This protein binds this small molecule.
Small molecule (SMILES): CC(=O)c1nc(NC(=O)[C@H]2CNCCN2)sc1-c1cc(O)cc(O)c1

Sequence of chain 1.A:
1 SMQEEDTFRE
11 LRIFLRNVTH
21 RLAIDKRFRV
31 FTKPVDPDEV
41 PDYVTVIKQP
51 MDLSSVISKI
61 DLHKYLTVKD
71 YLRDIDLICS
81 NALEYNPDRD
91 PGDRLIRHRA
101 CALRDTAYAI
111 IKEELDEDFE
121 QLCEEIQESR

Binding-site contacts:
Ligand atom CAG contacts residue VAL30 of chain 1.A at 3.7 Å (hydrophobic).
Ligand atom NAM contacts residue ASP93 of chain 1.A at 2.7 Å (salt-bridge).
Ligand atom CAV contacts residue TYR85 of chain 1.A at 3.8 Å (hydrophobic).
Ligand atom OAB contacts residue ALA82 of chain 1.A at 4.0 Å.
Ligand atom NAL contacts residue ILE96 of chain 1.A at 4.0 Å.
Ligand atom CAS contacts residue VAL30 of chain 1.A at 3.6 Å (hydrophobic).
Ligand atom CAQ contacts residue ILE96 of chain 1.A at 4.0 Å (hydrophobic).
Ligand atom OAE contacts residue PRO34 of chain 1.A at 4.0 Å.
Ligand atom CAV contacts residue ASN86 of chain 1.A at 3.4 Å.
Ligand atom CAI contacts residue ASP90 of chain 1.A at 3.8 Å.
Ligand atom NAO contacts residue ASN86 of chain 1.A at 2.6 Å (h-bond).
Ligand atom OAE contacts residue VAL35 of chain 1.A at 3.6 Å.
Ligand atom CAA contacts residue VAL30 of chain 1.A at 4.0 Å (hydrophobic).
Ligand atom NAL contacts residue TYR85 of chain 1.A at 3.5 Å.
Ligand atom CA contacts residue ASP93 of chain 1.A at 3.3 Å.
Ligand atom CAJ contacts residue ASP90 of chain 1.A at 3.3 Å.
Ligand atom CAF contacts residue VAL30 of chain 1.A at 4.0 Å (hydrophobic).
Ligand atom OAB contacts residue TYR85 of chain 1.A at 3.9 Å.
Ligand atom CAH contacts residue VAL35 of chain 1.A at 4.0 Å (hydrophobic).
Ligand atom OAB contacts residue ASN86 of chain 1.A at 3.3 Å (h-bond).
Ligand atom CAT contacts residue VAL30 of chain 1.A at 3.7 Å (hydrophobic).
Ligand atom CAQ contacts residue ASN86 of chain 1.A at 4.1 Å.
Ligand atom NAO contacts residue TYR85 of chain 1.A at 3.8 Å.
Ligand atom N contacts residue ASP93 of chain 1.A at 3.7 Å.
Ligand atom C contacts residue ASN86 of chain 1.A at 3.4 Å.
Ligand atom OAE contacts residue VAL30 of chain 1.A at 3.7 Å.
Ligand atom CB contacts residue ASP93 of chain 1.A at 3.4 Å.
Ligand atom CAV contacts residue ILE96 of chain 1.A at 4.1 Å (hydrophobic).
Ligand atom CAW contacts residue TYR85 of chain 1.A at 4.2 Å (hydrophobic).
Ligand atom CAW contacts residue ASN86 of chain 1.A at 4.1 Å.
Ligand atom CAH contacts residue VAL30 of chain 1.A at 4.1 Å (hydrophobic).
Ligand atom OAD contacts residue VAL30 of chain 1.A at 3.4 Å.
Ligand atom CAJ contacts residue ASP93 of chain 1.A at 3.1 Å.
Ligand atom CAI contacts residue ASP93 of chain 1.A at 3.2 Å.
Ligand atom CB contacts residue ASN86 of chain 1.A at 3.8 Å.
Ligand atom NAL contacts residue ASN86 of chain 1.A at 3.1 Å (h-bond).
Ligand atom CA contacts residue ASN86 of chain 1.A at 3.4 Å.
Ligand atom OAE contacts residue LYS33 of chain 1.A at 4.1 Å.
Ligand atom CAJ contacts residue GLY92 of chain 1.A at 4.2 Å.
Ligand atom OAB contacts residue ILE96 of chain 1.A at 3.9 Å.